Sequence of chain 2.A:
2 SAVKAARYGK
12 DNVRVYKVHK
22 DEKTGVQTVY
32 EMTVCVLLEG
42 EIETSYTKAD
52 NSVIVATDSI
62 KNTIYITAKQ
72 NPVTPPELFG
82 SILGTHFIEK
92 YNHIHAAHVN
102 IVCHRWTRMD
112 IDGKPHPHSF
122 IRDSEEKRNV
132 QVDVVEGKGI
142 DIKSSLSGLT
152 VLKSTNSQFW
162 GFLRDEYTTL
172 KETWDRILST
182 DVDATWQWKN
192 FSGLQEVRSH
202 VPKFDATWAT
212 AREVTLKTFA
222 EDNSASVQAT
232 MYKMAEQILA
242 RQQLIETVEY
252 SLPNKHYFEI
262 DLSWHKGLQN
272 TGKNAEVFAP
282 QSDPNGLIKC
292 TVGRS

The small molecule below binds the protein below.
Small molecule (SMILES): O=c1[nH]c(=O)c2nn[nH]c2[nH]1

Binding-site contacts:
Ligand atom C5 contacts residue THR58 of chain 2.A at 4.0 Å.
Ligand atom N8 contacts residue PHE160 of chain 1.A at 3.6 Å.
Ligand atom C2 contacts residue ASN255 of chain 1.A at 3.8 Å.
Ligand atom N9 contacts residue LEU171 of chain 1.A at 4.0 Å.
Ligand atom N9 contacts residue PHE160 of chain 1.A at 3.5 Å.
Ligand atom O6 contacts residue ILE289 of chain 1.A at 4.1 Å.
Ligand atom N7 contacts residue THR58 of chain 2.A at 2.8 Å (h-bond).
Ligand atom N3 contacts residue ARG177 of chain 1.A at 3.0 Å (salt-bridge).
Ligand atom C6 contacts residue PHE160 of chain 1.A at 3.5 Å (hydrophobic).
Ligand atom N7 contacts residue PHE160 of chain 1.A at 3.7 Å.
Ligand atom O6 contacts residue PHE160 of chain 1.A at 4.0 Å.
Ligand atom O2 contacts residue ASN255 of chain 1.A at 4.1 Å.
Ligand atom N8 contacts residue THR58 of chain 2.A at 3.3 Å (h-bond).
Ligand atom C4 contacts residue ASN255 of chain 1.A at 3.9 Å.
Ligand atom C6 contacts residue GLN229 of chain 1.A at 3.7 Å.
Ligand atom C5 contacts residue PHE160 of chain 1.A at 3.4 Å (hydrophobic).
Ligand atom O2 contacts residue SER227 of chain 1.A at 3.6 Å.
Ligand atom O6 contacts residue ILE55 of chain 2.A at 3.6 Å.
Ligand atom N1 contacts residue GLN229 of chain 1.A at 3.0 Å (h-bond).
Ligand atom N3 contacts residue PHE160 of chain 1.A at 3.8 Å.
Ligand atom O2 contacts residue GLN229 of chain 1.A at 3.8 Å.
Ligand atom C4 contacts residue PHE160 of chain 1.A at 3.4 Å (hydrophobic).
Ligand atom N3 contacts residue ASN255 of chain 1.A at 3.3 Å (h-bond).
Ligand atom N1 contacts residue PHE160 of chain 1.A at 3.6 Å.
Ligand atom C2 contacts residue PHE160 of chain 1.A at 3.7 Å (hydrophobic).
Ligand atom O2 contacts residue ARG177 of chain 1.A at 2.8 Å (salt-bridge).
Ligand atom N8 contacts residue ALA57 of chain 2.A at 3.8 Å.
Ligand atom O6 contacts residue TYR9 of chain 2.A at 3.8 Å.
Ligand atom C2 contacts residue GLN229 of chain 1.A at 3.9 Å.
Ligand atom C2 contacts residue VAL228 of chain 1.A at 4.0 Å (hydrophobic).
Ligand atom C4 contacts residue ARG177 of chain 1.A at 3.8 Å.
Ligand atom N8 contacts residue ASP59 of chain 2.A at 3.9 Å.
Ligand atom O6 contacts residue GLN229 of chain 1.A at 2.9 Å (h-bond).
Ligand atom N7 contacts residue ALA57 of chain 2.A at 3.5 Å.
Ligand atom C2 contacts residue ARG177 of chain 1.A at 3.6 Å.
Ligand atom O6 contacts residue THR58 of chain 2.A at 3.8 Å.
Ligand atom N8 contacts residue LEU171 of chain 1.A at 3.8 Å.
Ligand atom O2 contacts residue PHE160 of chain 1.A at 3.9 Å.
Ligand atom N9 contacts residue ARG177 of chain 1.A at 3.9 Å.
Ligand atom O2 contacts residue VAL228 of chain 1.A at 2.9 Å (h-bond).

Sequence of chain 1.A:
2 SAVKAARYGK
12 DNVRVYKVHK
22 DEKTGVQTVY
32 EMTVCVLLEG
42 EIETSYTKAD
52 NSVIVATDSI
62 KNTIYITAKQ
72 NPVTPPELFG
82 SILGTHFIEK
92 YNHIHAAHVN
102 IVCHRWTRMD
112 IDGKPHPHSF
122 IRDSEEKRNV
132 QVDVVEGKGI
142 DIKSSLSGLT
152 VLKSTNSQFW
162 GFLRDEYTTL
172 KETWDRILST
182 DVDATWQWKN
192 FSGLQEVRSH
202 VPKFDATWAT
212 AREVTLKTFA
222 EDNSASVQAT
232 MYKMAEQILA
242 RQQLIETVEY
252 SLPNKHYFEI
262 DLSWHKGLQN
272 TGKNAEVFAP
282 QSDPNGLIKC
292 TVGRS